This small molecule binds to this protein.
Small molecule (SMILES): CC(=O)N[C@H]1CO[C@H](CO[C@@H]2O[C@@H](C)[C@@H](O)[C@@H](O)[C@@H]2O)[C@@H](O)[C@@H]1O

Binding-site contacts:
Ligand atom O7 contacts residue ASN106 of chain 4.A at 3.0 Å (h-bond).
Ligand atom C3 contacts residue SER191 of chain 4.A at 4.0 Å.
Ligand atom C7 contacts residue ASN106 of chain 4.A at 3.2 Å.
Ligand atom O4 contacts residue LYS190 of chain 4.A at 3.8 Å.
Ligand atom C1 contacts residue ASN188 of chain 4.A at 4.3 Å.
Ligand atom C5 contacts residue LYS190 of chain 4.A at 3.4 Å.
Ligand atom O3 contacts residue LYS476 of chain 4.A at 4.3 Å.
Ligand atom O3 contacts residue ASN188 of chain 4.A at 4.0 Å.
Ligand atom C1 contacts residue LYS190 of chain 4.A at 3.7 Å.
Ligand atom O3 contacts residue SER191 of chain 4.A at 4.0 Å.
Ligand atom C3 contacts residue ASN188 of chain 4.A at 3.3 Å.
Ligand atom O5 contacts residue ASN188 of chain 4.A at 3.8 Å.
Ligand atom C8 contacts residue LYS105 of chain 4.A at 4.2 Å.
Ligand atom C6 contacts residue LYS190 of chain 4.A at 4.4 Å.
Ligand atom C5 contacts residue LYS190 of chain 4.A at 3.3 Å.
Ligand atom C6 contacts residue ASN188 of chain 4.A at 4.4 Å.
Ligand atom C4 contacts residue ASN188 of chain 4.A at 4.2 Å.
Ligand atom C1 contacts residue ASN188 of chain 4.A at 4.1 Å.
Ligand atom C2 contacts residue ASN188 of chain 4.A at 4.0 Å.
Ligand atom O6 contacts residue ASN188 of chain 4.A at 3.4 Å (h-bond).
Ligand atom C2 contacts residue LYS190 of chain 4.A at 4.1 Å.
Ligand atom N2 contacts residue ASN106 of chain 4.A at 3.0 Å (h-bond).
Ligand atom C3 contacts residue LYS190 of chain 4.A at 3.6 Å.
Ligand atom C5 contacts residue ASN106 of chain 4.A at 3.7 Å.
Ligand atom C4 contacts residue ASN106 of chain 4.A at 4.3 Å.
Ligand atom C2 contacts residue ASN106 of chain 4.A at 2.5 Å.
Ligand atom C6 contacts residue LYS190 of chain 4.A at 3.4 Å.
Ligand atom C4 contacts residue LYS190 of chain 4.A at 3.8 Å.
Ligand atom O2 contacts residue ASN188 of chain 4.A at 4.0 Å.
Ligand atom C3 contacts residue ASN106 of chain 4.A at 3.9 Å.
Ligand atom O5 contacts residue LYS190 of chain 4.A at 3.9 Å.
Ligand atom O6 contacts residue LYS190 of chain 4.A at 4.3 Å.
Ligand atom O7 contacts residue LYS105 of chain 4.A at 4.4 Å.
Ligand atom C4 contacts residue LYS190 of chain 4.A at 3.7 Å.
Ligand atom C4 contacts residue SER191 of chain 4.A at 4.0 Å.
Ligand atom C1 contacts residue ASN106 of chain 4.A at 1.4 Å.
Ligand atom C8 contacts residue ASN106 of chain 4.A at 4.3 Å.
Ligand atom O5 contacts residue ASN106 of chain 4.A at 2.4 Å (h-bond).
Ligand atom C5 contacts residue ASN188 of chain 4.A at 4.3 Å.

Sequence of chain 4.A:
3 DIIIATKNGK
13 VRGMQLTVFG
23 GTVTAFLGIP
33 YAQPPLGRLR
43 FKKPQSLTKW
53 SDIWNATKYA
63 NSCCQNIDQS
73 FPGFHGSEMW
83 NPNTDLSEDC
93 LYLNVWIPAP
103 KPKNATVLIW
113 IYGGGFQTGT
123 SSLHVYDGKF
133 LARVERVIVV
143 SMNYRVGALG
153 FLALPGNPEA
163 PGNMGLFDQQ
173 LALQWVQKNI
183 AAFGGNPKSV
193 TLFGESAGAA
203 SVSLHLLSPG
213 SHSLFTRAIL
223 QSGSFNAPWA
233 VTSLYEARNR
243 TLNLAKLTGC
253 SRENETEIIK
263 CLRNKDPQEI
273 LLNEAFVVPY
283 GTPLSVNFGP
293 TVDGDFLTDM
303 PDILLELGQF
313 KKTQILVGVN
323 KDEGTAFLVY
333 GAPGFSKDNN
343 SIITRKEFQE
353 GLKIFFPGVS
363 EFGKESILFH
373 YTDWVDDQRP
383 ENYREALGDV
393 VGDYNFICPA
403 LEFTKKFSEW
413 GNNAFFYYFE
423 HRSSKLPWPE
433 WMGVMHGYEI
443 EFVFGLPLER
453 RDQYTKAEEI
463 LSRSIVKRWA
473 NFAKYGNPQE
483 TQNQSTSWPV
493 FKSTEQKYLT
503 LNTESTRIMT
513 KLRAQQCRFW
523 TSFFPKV